Binding-site contacts:
Ligand atom C2 contacts residue PHE283 of chain 1.B at 3.4 Å (hydrophobic).
Ligand atom O23 contacts residue THR239 of chain 1.B at 3.7 Å.
Ligand atom C7 contacts residue GLN280 of chain 1.B at 3.5 Å.
Ligand atom S21 contacts residue GLN280 of chain 1.B at 3.8 Å.
Ligand atom C17 contacts residue SER231 of chain 1.B at 3.6 Å.
Ligand atom O23 contacts residue GLN280 of chain 1.B at 3.6 Å.
Ligand atom C17 contacts residue VAL232 of chain 1.B at 3.8 Å (hydrophobic).
Ligand atom N8 contacts residue GLN280 of chain 1.B at 2.4 Å (h-bond).
Ligand atom N3 contacts residue PHE283 of chain 1.B at 3.5 Å.
Ligand atom O9 contacts residue MET267 of chain 1.B at 3.5 Å (h-bond).
Ligand atom O22 contacts residue GLN280 of chain 1.B at 3.1 Å (h-bond).
Ligand atom C12 contacts residue ILE246 of chain 1.B at 3.4 Å (hydrophobic).
Ligand atom C6 contacts residue PHE283 of chain 1.B at 3.5 Å (hydrophobic).
Ligand atom C12 contacts residue PHE283 of chain 1.B at 3.8 Å (hydrophobic).
Ligand atom N3 contacts residue PHE250 of chain 1.B at 3.8 Å.
Ligand atom C17 contacts residue LEU229 of chain 1.B at 3.6 Å (hydrophobic).
Ligand atom O9 contacts residue PHE283 of chain 1.B at 3.6 Å.
Ligand atom O23 contacts residue TRP316 of chain 1.B at 3.8 Å.
Ligand atom C4 contacts residue PHE283 of chain 1.B at 3.6 Å (hydrophobic).
Ligand atom C2 contacts residue PHE250 of chain 1.B at 3.7 Å (hydrophobic).
Ligand atom C14 contacts residue PHE283 of chain 1.B at 3.8 Å (hydrophobic).
Ligand atom O22 contacts residue ALA243 of chain 1.B at 3.4 Å.
Ligand atom C17 contacts residue ILE246 of chain 1.B at 3.6 Å (hydrophobic).
Ligand atom C24 contacts residue THR239 of chain 1.B at 3.3 Å.
Ligand atom O22 contacts residue ILE246 of chain 1.B at 3.5 Å.
Ligand atom C17 contacts residue TYR78 of chain 1.B at 3.7 Å (hydrophobic).
Ligand atom C7 contacts residue ILE246 of chain 1.B at 3.4 Å (hydrophobic).
Ligand atom N13 contacts residue PHE283 of chain 1.B at 3.5 Å.
Ligand atom C4 contacts residue TYR247 of chain 1.B at 3.8 Å (hydrophobic).
Ligand atom N11 contacts residue VAL232 of chain 1.B at 3.4 Å.
Ligand atom C5 contacts residue PHE283 of chain 1.B at 3.5 Å (hydrophobic).
Ligand atom C5 contacts residue GLN280 of chain 1.B at 3.0 Å.
Ligand atom O23 contacts residue TYR284 of chain 1.B at 2.6 Å (h-bond).
Ligand atom N11 contacts residue ILE246 of chain 1.B at 3.3 Å.
Ligand atom C16 contacts residue ILE246 of chain 1.B at 3.5 Å (hydrophobic).
Ligand atom C1 contacts residue PHE283 of chain 1.B at 3.5 Å (hydrophobic).
Ligand atom C24 contacts residue ILE246 of chain 1.B at 3.8 Å (hydrophobic).
Ligand atom C1 contacts residue MET267 of chain 1.B at 3.7 Å (hydrophobic).
Ligand atom N15 contacts residue LEU229 of chain 1.B at 3.5 Å.
Ligand atom C4 contacts residue GLN280 of chain 1.B at 2.8 Å.

Sequence of chain 1.B:
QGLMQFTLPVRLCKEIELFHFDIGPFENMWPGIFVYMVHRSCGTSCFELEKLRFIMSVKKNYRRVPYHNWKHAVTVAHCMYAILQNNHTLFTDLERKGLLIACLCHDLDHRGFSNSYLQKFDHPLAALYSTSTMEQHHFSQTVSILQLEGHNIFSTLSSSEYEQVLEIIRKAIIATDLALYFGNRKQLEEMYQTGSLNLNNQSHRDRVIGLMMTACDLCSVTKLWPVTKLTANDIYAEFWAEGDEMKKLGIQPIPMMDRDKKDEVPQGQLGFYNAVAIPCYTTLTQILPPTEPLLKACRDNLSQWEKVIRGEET

A small-molecule ligand and the protein it binds are described below.
Small molecule (SMILES): CCCc1nc(C)c2c(NS(C)(=O)=O)nc3ccc(OC)nc3n12